Sequence of chain 1.F:
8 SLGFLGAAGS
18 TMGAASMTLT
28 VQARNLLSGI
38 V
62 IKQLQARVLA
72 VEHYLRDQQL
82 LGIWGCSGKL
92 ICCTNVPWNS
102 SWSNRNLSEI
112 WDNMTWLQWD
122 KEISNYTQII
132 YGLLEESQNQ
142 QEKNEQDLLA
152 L

Binding-site contacts:
Ligand atom C4 contacts residue ASN100 of chain 1.F at 4.2 Å.
Ligand atom C3 contacts residue ASN100 of chain 1.F at 3.8 Å.
Ligand atom C1 contacts residue ASN100 of chain 1.F at 1.4 Å.
Ligand atom C1 contacts residue SER102 of chain 1.F at 4.1 Å.
Ligand atom C8 contacts residue ASN100 of chain 1.F at 4.4 Å.
Ligand atom C5 contacts residue ASN100 of chain 1.F at 3.6 Å.
Ligand atom C2 contacts residue ASN100 of chain 1.F at 2.4 Å.
Ligand atom O7 contacts residue ASN100 of chain 1.F at 3.1 Å (h-bond).
Ligand atom N2 contacts residue ASN100 of chain 1.F at 2.9 Å (h-bond).
Ligand atom C7 contacts residue ASN100 of chain 1.F at 3.2 Å.
Ligand atom O5 contacts residue ASN100 of chain 1.F at 2.4 Å (h-bond).
Ligand atom O5 contacts residue SER102 of chain 1.F at 4.1 Å.

The protein below binds the small molecule below.
Small molecule (SMILES): CC(=O)N[C@@H]1[C@@H](O)[C@H](O)[C@@H](CO)O[C@H]1O